Sequence of chain 39.K:
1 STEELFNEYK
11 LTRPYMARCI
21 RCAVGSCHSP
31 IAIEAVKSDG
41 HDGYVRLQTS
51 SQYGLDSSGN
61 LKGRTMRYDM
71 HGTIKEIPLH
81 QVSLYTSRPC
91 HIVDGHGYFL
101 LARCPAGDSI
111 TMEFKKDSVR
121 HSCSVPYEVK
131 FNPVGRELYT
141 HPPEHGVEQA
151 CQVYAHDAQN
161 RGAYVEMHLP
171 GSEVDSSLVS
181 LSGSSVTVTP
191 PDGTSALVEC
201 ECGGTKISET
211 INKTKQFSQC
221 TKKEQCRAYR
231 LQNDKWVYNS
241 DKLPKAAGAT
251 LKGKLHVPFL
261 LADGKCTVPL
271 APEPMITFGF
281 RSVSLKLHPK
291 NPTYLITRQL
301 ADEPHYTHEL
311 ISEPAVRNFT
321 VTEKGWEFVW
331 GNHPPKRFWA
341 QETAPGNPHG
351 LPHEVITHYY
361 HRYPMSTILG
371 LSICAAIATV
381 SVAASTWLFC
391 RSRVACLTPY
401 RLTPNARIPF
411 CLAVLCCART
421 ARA

Binding-site contacts:
Ligand atom C7 contacts residue ASN212 of chain 39.K at 3.7 Å.
Ligand atom O5 contacts residue ASN212 of chain 39.K at 2.4 Å (h-bond).
Ligand atom C4 contacts residue ASN212 of chain 39.K at 4.2 Å.
Ligand atom C1 contacts residue ILE211 of chain 39.K at 4.2 Å (hydrophobic).
Ligand atom C1 contacts residue ASN212 of chain 39.K at 1.4 Å.
Ligand atom C5 contacts residue ASN212 of chain 39.K at 3.7 Å.
Ligand atom C3 contacts residue ASN212 of chain 39.K at 3.8 Å.
Ligand atom C2 contacts residue ASN212 of chain 39.K at 2.5 Å.
Ligand atom O7 contacts residue ASN212 of chain 39.K at 4.1 Å.
Ligand atom N2 contacts residue ILE211 of chain 39.K at 4.0 Å.
Ligand atom N2 contacts residue ASN212 of chain 39.K at 2.9 Å (h-bond).

The protein below binds the small molecule below.
Small molecule (SMILES): CC(=O)N[C@@H]1[C@@H](O)[C@H](O)[C@@H](CO)O[C@H]1O